Sequence of chain 1.A:
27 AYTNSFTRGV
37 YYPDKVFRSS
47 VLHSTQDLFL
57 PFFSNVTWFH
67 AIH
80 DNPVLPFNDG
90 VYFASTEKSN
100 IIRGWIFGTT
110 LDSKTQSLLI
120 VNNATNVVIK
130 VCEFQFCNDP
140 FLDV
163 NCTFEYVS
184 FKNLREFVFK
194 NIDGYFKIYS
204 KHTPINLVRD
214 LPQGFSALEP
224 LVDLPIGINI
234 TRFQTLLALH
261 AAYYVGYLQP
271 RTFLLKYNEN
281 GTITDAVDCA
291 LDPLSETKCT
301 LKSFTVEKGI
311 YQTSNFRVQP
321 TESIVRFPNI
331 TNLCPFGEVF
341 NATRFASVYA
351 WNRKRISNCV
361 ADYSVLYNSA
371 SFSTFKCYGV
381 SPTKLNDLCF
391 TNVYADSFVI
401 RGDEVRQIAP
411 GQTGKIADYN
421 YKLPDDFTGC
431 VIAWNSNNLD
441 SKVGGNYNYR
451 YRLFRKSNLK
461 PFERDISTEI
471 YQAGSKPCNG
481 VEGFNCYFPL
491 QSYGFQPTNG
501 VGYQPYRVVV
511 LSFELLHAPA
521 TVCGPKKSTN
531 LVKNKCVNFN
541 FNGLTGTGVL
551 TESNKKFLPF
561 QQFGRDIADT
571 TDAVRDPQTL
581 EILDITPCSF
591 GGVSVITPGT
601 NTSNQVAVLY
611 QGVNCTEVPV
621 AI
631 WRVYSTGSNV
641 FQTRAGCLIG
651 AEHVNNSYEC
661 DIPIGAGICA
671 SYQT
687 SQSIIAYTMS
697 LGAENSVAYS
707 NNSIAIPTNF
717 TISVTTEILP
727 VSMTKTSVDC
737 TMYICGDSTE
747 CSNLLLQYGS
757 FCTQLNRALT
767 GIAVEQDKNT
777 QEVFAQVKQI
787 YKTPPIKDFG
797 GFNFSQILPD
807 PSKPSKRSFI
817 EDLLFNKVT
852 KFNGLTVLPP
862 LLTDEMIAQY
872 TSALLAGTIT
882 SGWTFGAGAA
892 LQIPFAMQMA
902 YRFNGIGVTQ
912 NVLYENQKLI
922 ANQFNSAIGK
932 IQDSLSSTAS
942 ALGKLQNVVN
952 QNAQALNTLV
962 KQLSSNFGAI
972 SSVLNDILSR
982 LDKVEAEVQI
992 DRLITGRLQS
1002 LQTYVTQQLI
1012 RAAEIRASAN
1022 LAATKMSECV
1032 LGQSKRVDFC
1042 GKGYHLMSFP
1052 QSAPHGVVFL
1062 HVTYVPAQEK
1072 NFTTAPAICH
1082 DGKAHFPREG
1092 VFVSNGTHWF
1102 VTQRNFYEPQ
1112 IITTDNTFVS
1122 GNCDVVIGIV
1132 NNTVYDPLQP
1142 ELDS

Sequence of chain 1.B:
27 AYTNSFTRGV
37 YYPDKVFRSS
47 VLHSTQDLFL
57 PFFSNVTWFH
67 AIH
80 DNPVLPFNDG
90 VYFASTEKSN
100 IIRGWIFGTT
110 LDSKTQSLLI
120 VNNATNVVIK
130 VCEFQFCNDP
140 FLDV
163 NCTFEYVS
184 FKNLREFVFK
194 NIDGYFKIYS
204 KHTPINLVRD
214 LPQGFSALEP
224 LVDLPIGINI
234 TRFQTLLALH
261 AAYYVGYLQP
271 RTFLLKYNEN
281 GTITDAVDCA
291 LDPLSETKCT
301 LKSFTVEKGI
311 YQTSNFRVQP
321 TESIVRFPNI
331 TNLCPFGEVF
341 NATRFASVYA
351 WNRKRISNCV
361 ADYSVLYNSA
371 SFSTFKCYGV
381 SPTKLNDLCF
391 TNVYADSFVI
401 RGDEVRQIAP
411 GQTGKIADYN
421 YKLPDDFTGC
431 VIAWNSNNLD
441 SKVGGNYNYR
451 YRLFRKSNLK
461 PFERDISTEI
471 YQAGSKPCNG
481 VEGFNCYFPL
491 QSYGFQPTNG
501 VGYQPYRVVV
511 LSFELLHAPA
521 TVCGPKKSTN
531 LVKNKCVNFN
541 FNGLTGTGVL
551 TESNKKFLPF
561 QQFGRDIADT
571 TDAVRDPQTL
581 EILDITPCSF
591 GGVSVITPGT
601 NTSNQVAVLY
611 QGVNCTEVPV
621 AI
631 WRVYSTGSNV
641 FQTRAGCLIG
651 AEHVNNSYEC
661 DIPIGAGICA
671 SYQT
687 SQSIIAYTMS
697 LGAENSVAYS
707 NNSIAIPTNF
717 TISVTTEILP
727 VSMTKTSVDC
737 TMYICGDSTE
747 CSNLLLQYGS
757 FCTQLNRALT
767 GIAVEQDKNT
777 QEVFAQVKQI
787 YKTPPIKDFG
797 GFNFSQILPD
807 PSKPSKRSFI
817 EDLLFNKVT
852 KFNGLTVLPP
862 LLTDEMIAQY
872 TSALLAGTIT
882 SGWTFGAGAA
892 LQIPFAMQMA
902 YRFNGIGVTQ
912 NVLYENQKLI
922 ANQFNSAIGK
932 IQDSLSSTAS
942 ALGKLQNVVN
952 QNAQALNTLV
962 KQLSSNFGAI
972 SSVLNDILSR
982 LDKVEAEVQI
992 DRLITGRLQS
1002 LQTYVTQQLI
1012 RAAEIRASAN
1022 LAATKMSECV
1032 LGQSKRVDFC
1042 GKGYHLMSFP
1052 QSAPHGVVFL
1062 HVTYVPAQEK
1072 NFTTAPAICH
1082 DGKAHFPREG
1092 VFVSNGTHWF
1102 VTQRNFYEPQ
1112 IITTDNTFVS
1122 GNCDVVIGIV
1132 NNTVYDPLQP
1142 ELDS

The small molecule below binds the protein below.
Small molecule (SMILES): CC(=O)N[C@@H]1[C@@H](O)[C@H](O)[C@@H](CO)O[C@H]1O

Binding-site contacts:
Ligand atom O6 contacts residue ILE466 of chain 1.A at 3.7 Å.
Ligand atom O7 contacts residue ASN163 of chain 1.B at 3.4 Å (h-bond).
Ligand atom C1 contacts residue GLU132 of chain 1.B at 3.8 Å.
Ligand atom O5 contacts residue ASN163 of chain 1.B at 2.3 Å (h-bond).
Ligand atom O7 contacts residue GLU132 of chain 1.B at 3.9 Å.
Ligand atom C6 contacts residue ILE466 of chain 1.A at 3.9 Å (hydrophobic).
Ligand atom C1 contacts residue ASN163 of chain 1.B at 1.4 Å.
Ligand atom O5 contacts residue GLU132 of chain 1.B at 3.9 Å.
Ligand atom C6 contacts residue TYR349 of chain 1.A at 3.7 Å (hydrophobic).
Ligand atom C2 contacts residue GLU132 of chain 1.B at 4.1 Å.
Ligand atom C2 contacts residue ASN163 of chain 1.B at 2.5 Å.
Ligand atom O6 contacts residue TYR349 of chain 1.A at 2.7 Å (h-bond).
Ligand atom C4 contacts residue ASN163 of chain 1.B at 4.2 Å.
Ligand atom C5 contacts residue ASN163 of chain 1.B at 3.7 Å.
Ligand atom C5 contacts residue ILE466 of chain 1.A at 4.4 Å (hydrophobic).
Ligand atom C7 contacts residue ASN163 of chain 1.B at 3.6 Å.
Ligand atom C3 contacts residue ASN163 of chain 1.B at 3.8 Å.
Ligand atom C8 contacts residue ASN163 of chain 1.B at 3.9 Å.
Ligand atom N2 contacts residue ASN163 of chain 1.B at 3.0 Å (h-bond).
Ligand atom O5 contacts residue ILE466 of chain 1.A at 3.8 Å.